Binding-site contacts:
Ligand atom P2 contacts residue LYS234 of chain 1.A at 3.5 Å.
Ligand atom O2' contacts residue ARG109 of chain 1.A at 3.6 Å.
Ligand atom O2P contacts residue HIS238 of chain 1.A at 2.6 Å (h-bond).
Ligand atom C6 contacts residue PHE215 of chain 1.A at 3.7 Å (hydrophobic).
Ligand atom O4P contacts residue LYS28 of chain 1.A at 3.4 Å (salt-bridge).
Ligand atom C2 contacts residue LEU230 of chain 1.A at 3.6 Å (hydrophobic).
Ligand atom O4P contacts residue GLY30 of chain 1.A at 3.2 Å (h-bond).
Ligand atom O3' contacts residue SER117 of chain 1.A at 3.6 Å (h-bond).
Ligand atom N1 contacts residue LEU230 of chain 1.A at 3.6 Å.
Ligand atom N7 contacts residue ALA33 of chain 1.A at 3.5 Å.
Ligand atom O3P contacts residue GLY235 of chain 1.A at 2.9 Å (h-bond).
Ligand atom O5P contacts residue THR31 of chain 1.A at 3.5 Å (h-bond).
Ligand atom O4P contacts residue GLY29 of chain 1.A at 3.5 Å (h-bond).
Ligand atom O5P contacts residue LYS234 of chain 1.A at 2.7 Å (salt-bridge).
Ligand atom O4' contacts residue GLY30 of chain 1.A at 3.4 Å.
Ligand atom O2' contacts residue PHE215 of chain 1.A at 3.6 Å.
Ligand atom O6P contacts residue LYS234 of chain 1.A at 3.1 Å (salt-bridge).
Ligand atom P2 contacts residue THR31 of chain 1.A at 3.6 Å.
Ligand atom P1 contacts residue SER117 of chain 1.A at 3.6 Å.
Ligand atom O2P contacts residue SER117 of chain 1.A at 2.6 Å (h-bond).
Ligand atom N3 contacts residue PHE215 of chain 1.A at 3.7 Å.
Ligand atom O3' contacts residue ARG109 of chain 1.A at 3.0 Å (salt-bridge).
Ligand atom N1 contacts residue PHE215 of chain 1.A at 3.5 Å.
Ligand atom N6 contacts residue PRO216 of chain 1.A at 2.9 Å (h-bond).
Ligand atom C2' contacts residue PHE215 of chain 1.A at 3.7 Å (hydrophobic).
Ligand atom O2P contacts residue ARG109 of chain 1.A at 3.3 Å (salt-bridge).
Ligand atom O1P contacts residue GLY235 of chain 1.A at 3.3 Å.
Ligand atom C4 contacts residue PHE215 of chain 1.A at 3.5 Å (hydrophobic).
Ligand atom C2 contacts residue PHE215 of chain 1.A at 3.7 Å (hydrophobic).
Ligand atom N7 contacts residue ILE182 of chain 1.A at 3.6 Å.
Ligand atom O4P contacts residue THR31 of chain 1.A at 2.7 Å (h-bond).
Ligand atom C2 contacts residue LYS234 of chain 1.A at 3.5 Å.
Ligand atom C5' contacts residue LYS28 of chain 1.A at 3.7 Å.
Ligand atom O6P contacts residue LYS28 of chain 1.A at 2.8 Å (salt-bridge).
Ligand atom O5P contacts residue ARG32 of chain 1.A at 3.1 Å (salt-bridge).
Ligand atom O3P contacts residue ARG236 of chain 1.A at 2.8 Å (salt-bridge).
Ligand atom O5' contacts residue GLY30 of chain 1.A at 3.1 Å (h-bond).
Ligand atom C8 contacts residue ILE182 of chain 1.A at 3.4 Å (hydrophobic).
Ligand atom O5' contacts residue LYS28 of chain 1.A at 3.4 Å.
Ligand atom C5 contacts residue PHE215 of chain 1.A at 3.6 Å (hydrophobic).

Sequence of chain 1.A:
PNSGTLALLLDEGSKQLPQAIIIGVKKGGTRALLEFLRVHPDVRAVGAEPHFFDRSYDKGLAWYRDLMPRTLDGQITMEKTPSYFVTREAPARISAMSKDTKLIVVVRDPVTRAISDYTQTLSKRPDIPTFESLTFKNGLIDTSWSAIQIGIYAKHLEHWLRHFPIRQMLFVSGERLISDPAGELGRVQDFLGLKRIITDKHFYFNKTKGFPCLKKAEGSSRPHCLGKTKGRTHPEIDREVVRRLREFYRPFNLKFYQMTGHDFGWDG

This protein binds this small molecule.
Small molecule (SMILES): Nc1ncnc2c1ncn2[C@@H]1O[C@H](COP(=O)(O)O)[C@@H](OP(=O)(O)O)[C@H]1O